Binding-site contacts:
Ligand atom C3 contacts residue ASN751 of chain 1.B at 3.8 Å.
Ligand atom C5 contacts residue ASN751 of chain 1.B at 3.7 Å.
Ligand atom C6 contacts residue ASN546 of chain 1.B at 4.5 Å.
Ligand atom O7 contacts residue ASN749 of chain 1.B at 3.6 Å.
Ligand atom O5 contacts residue ARG543 of chain 1.B at 2.9 Å (salt-bridge).
Ligand atom N2 contacts residue ASN751 of chain 1.B at 2.9 Å (h-bond).
Ligand atom C1 contacts residue ASN751 of chain 1.B at 1.4 Å.
Ligand atom C7 contacts residue ASN751 of chain 1.B at 3.0 Å.
Ligand atom C6 contacts residue NAG1 of chain 1.N at 3.4 Å.
Ligand atom C8 contacts residue ASN751 of chain 1.B at 4.2 Å.
Ligand atom C8 contacts residue ASN749 of chain 1.B at 4.0 Å.
Ligand atom C7 contacts residue CYS750 of chain 1.B at 4.2 Å (hydrophobic).
Ligand atom C8 contacts residue CYS750 of chain 1.B at 3.5 Å (hydrophobic).
Ligand atom O4 contacts residue NAG1 of chain 1.N at 3.8 Å.
Ligand atom C6 contacts residue ARG543 of chain 1.B at 3.6 Å.
Ligand atom C7 contacts residue ASN749 of chain 1.B at 4.1 Å.
Ligand atom O6 contacts residue NAG1 of chain 1.N at 2.7 Å (h-bond).
Ligand atom C5 contacts residue NAG1 of chain 1.N at 4.3 Å.
Ligand atom C1 contacts residue ARG543 of chain 1.B at 3.2 Å.
Ligand atom C2 contacts residue ASN751 of chain 1.B at 2.4 Å.
Ligand atom C4 contacts residue ASN751 of chain 1.B at 4.2 Å.
Ligand atom O7 contacts residue ASN751 of chain 1.B at 2.7 Å (h-bond).
Ligand atom O5 contacts residue ASN751 of chain 1.B at 2.4 Å (h-bond).
Ligand atom C5 contacts residue ARG543 of chain 1.B at 3.2 Å.

Sequence of chain 1.B:
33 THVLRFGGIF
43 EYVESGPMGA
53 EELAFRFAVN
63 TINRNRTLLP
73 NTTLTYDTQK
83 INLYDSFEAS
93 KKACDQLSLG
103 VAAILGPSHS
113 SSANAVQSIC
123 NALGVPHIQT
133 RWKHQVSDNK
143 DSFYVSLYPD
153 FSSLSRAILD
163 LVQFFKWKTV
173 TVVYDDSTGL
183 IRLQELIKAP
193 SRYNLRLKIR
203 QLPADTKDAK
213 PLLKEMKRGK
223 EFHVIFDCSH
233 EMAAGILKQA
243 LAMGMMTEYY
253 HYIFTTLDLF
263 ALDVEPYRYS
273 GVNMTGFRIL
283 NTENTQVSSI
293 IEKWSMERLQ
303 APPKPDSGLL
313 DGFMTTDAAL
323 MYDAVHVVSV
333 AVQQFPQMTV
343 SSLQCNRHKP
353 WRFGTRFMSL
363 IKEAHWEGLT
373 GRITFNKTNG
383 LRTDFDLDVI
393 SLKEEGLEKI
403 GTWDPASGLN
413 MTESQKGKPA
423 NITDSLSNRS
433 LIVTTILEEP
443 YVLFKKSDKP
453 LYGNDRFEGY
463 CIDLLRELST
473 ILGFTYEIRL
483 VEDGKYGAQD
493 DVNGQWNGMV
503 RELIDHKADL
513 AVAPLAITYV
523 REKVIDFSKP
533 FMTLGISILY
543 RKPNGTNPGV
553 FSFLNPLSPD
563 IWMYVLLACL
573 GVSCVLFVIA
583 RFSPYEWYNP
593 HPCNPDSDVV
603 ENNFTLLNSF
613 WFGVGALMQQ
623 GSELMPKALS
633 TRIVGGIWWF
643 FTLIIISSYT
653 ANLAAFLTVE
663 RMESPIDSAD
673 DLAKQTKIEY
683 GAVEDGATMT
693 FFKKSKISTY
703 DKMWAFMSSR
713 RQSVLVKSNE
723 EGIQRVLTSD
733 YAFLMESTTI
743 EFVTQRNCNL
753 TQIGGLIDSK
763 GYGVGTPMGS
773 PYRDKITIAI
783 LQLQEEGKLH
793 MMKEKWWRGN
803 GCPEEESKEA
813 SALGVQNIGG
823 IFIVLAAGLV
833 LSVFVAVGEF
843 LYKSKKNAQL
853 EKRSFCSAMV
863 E

This small molecule binds to this protein.
Small molecule (SMILES): CC(=O)N[C@@H]1[C@@H](O)[C@H](O)[C@@H](CO)O[C@H]1O